Sequence of chain 1.A:
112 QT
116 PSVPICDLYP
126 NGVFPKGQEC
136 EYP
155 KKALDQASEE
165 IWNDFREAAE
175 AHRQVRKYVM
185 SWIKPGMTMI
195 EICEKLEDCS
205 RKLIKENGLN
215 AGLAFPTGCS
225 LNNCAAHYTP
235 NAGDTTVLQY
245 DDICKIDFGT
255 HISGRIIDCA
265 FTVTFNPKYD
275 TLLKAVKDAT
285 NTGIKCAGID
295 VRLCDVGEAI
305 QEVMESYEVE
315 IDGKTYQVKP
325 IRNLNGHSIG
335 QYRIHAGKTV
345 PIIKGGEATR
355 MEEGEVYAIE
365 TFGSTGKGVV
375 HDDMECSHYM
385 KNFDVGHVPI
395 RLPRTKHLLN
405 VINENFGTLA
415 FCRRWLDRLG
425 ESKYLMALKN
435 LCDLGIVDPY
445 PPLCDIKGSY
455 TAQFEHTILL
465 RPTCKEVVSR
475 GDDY

This protein binds this small molecule.
Small molecule (SMILES): CSCC[C@H](N)C(=O)O

Binding-site contacts:
Ligand atom O contacts residue HIS339 of chain 1.A at 3.2 Å (h-bond).
Ligand atom SD contacts residue HIS382 of chain 1.A at 4.0 Å.
Ligand atom O contacts residue HIS231 of chain 1.A at 4.0 Å.
Ligand atom C contacts residue ASP251 of chain 1.A at 4.0 Å.
Ligand atom N contacts residue ASP262 of chain 1.A at 3.6 Å (salt-bridge).
Ligand atom O contacts residue ASP262 of chain 1.A at 4.3 Å.
Ligand atom CA contacts residue ZN1 of chain 1.B at 3.2 Å.
Ligand atom CE contacts residue HIS231 of chain 1.A at 3.8 Å.
Ligand atom CG contacts residue HIS231 of chain 1.A at 4.0 Å.
Ligand atom C contacts residue HIS231 of chain 1.A at 4.2 Å.
Ligand atom C contacts residue ZN1 of chain 1.B at 3.0 Å.
Ligand atom OXT contacts residue HIS331 of chain 1.A at 4.1 Å.
Ligand atom CE contacts residue TYR444 of chain 1.A at 4.1 Å (hydrophobic).
Ligand atom OXT contacts residue ASP251 of chain 1.A at 3.5 Å (salt-bridge).
Ligand atom N contacts residue PHE219 of chain 1.A at 2.9 Å.
Ligand atom CA contacts residue ZN1 of chain 1.C at 4.2 Å.
Ligand atom SD contacts residue PHE219 of chain 1.A at 3.8 Å.
Ligand atom OXT contacts residue ZN1 of chain 1.C at 2.1 Å.
Ligand atom C contacts residue GLU364 of chain 1.A at 4.1 Å.
Ligand atom CB contacts residue HIS231 of chain 1.A at 3.9 Å.
Ligand atom O contacts residue GLU364 of chain 1.A at 3.8 Å.
Ligand atom OXT contacts residue GLU364 of chain 1.A at 3.5 Å (salt-bridge).
Ligand atom C contacts residue ASP262 of chain 1.A at 3.8 Å.
Ligand atom CA contacts residue HIS231 of chain 1.A at 4.0 Å.
Ligand atom OXT contacts residue ZN1 of chain 1.B at 2.0 Å.
Ligand atom O contacts residue HIS331 of chain 1.A at 3.8 Å.
Ligand atom CA contacts residue ASP251 of chain 1.A at 3.8 Å.
Ligand atom C contacts residue ZN1 of chain 1.C at 2.9 Å.
Ligand atom CG contacts residue PHE219 of chain 1.A at 3.8 Å (hydrophobic).
Ligand atom SD contacts residue ALA414 of chain 1.A at 3.6 Å.
Ligand atom CB contacts residue PHE219 of chain 1.A at 4.2 Å (hydrophobic).
Ligand atom OXT contacts residue ASP262 of chain 1.A at 3.1 Å (salt-bridge).
Ligand atom N contacts residue ZN1 of chain 1.B at 2.4 Å.
Ligand atom O contacts residue ZN1 of chain 1.B at 4.1 Å.
Ligand atom OXT contacts residue GLU459 of chain 1.A at 3.5 Å (salt-bridge).
Ligand atom O contacts residue ZN1 of chain 1.C at 3.0 Å.
Ligand atom N contacts residue ASP251 of chain 1.A at 3.2 Å (salt-bridge).
Ligand atom CG contacts residue HIS382 of chain 1.A at 4.0 Å.
Ligand atom CE contacts residue HIS382 of chain 1.A at 4.1 Å.
Ligand atom CA contacts residue PHE219 of chain 1.A at 4.1 Å (hydrophobic).